The small molecule below binds the protein below.
Small molecule (SMILES): CC(=O)N[C@@H]1[C@@H](O)[C@H](O)[C@@H](CO)O[C@H]1O

Sequence of chain 1.B:
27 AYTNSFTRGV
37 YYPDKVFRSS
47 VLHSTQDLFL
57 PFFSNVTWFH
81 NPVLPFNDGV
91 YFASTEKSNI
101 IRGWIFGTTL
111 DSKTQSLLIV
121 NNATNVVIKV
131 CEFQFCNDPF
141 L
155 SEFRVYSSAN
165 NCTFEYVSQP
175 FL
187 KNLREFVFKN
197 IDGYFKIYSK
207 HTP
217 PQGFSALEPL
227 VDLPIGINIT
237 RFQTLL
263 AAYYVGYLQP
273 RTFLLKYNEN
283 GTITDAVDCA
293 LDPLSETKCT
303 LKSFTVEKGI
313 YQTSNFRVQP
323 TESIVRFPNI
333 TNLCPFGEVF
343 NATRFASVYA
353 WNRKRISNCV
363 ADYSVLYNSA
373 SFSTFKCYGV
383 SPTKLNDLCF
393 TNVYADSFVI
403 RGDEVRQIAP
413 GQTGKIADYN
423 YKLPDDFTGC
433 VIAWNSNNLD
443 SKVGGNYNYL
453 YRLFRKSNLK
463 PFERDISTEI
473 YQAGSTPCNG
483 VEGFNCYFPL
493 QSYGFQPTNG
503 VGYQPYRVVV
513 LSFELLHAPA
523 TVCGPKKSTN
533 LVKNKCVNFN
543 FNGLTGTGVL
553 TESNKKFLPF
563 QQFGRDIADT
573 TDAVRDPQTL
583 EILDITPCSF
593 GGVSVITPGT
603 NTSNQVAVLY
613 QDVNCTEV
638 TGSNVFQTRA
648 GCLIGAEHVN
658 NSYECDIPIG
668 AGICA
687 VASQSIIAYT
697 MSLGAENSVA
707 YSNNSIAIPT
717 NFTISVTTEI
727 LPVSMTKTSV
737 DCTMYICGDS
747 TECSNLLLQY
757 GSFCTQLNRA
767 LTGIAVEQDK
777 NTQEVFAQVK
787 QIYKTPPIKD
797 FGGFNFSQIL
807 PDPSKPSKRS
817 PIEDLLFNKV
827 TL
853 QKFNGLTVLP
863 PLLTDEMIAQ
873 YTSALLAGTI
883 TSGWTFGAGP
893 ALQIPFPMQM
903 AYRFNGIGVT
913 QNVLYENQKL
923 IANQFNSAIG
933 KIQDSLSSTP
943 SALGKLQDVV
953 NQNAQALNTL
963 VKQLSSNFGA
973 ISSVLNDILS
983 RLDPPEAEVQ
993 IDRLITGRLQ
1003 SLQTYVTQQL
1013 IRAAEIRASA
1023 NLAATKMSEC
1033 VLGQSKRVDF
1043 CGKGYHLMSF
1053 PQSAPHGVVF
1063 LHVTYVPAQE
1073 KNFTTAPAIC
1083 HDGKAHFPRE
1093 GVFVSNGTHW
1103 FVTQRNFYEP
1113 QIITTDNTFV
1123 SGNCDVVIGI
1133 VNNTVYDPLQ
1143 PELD

Binding-site contacts:
Ligand atom O5 contacts residue ASN616 of chain 1.B at 2.4 Å (h-bond).
Ligand atom C2 contacts residue ASN616 of chain 1.B at 2.5 Å.
Ligand atom C6 contacts residue THR618 of chain 1.B at 4.0 Å.
Ligand atom C4 contacts residue ASN616 of chain 1.B at 4.2 Å.
Ligand atom C3 contacts residue ASN616 of chain 1.B at 3.7 Å.
Ligand atom O7 contacts residue ASN616 of chain 1.B at 4.1 Å.
Ligand atom C1 contacts residue ASN616 of chain 1.B at 1.4 Å.
Ligand atom O6 contacts residue ASN616 of chain 1.B at 4.3 Å.
Ligand atom O5 contacts residue THR618 of chain 1.B at 3.7 Å.
Ligand atom C5 contacts residue ASN616 of chain 1.B at 3.7 Å.
Ligand atom C5 contacts residue THR618 of chain 1.B at 4.3 Å.
Ligand atom N2 contacts residue ASN616 of chain 1.B at 2.9 Å (h-bond).
Ligand atom O6 contacts residue THR618 of chain 1.B at 3.5 Å.
Ligand atom C7 contacts residue ASN616 of chain 1.B at 3.7 Å.